Binding-site contacts:
Ligand atom O6 contacts residue ASP110 of chain 3.D at 4.0 Å.
Ligand atom C4 contacts residue ASN107 of chain 3.D at 4.3 Å.
Ligand atom O6 contacts residue NAG1 of chain 3.W at 2.9 Å (h-bond).
Ligand atom O5 contacts residue ASP110 of chain 3.D at 4.0 Å.
Ligand atom O7 contacts residue ASN107 of chain 3.D at 3.5 Å (h-bond).
Ligand atom O5 contacts residue NAG1 of chain 3.W at 2.9 Å (h-bond).
Ligand atom C7 contacts residue THR105 of chain 3.D at 4.3 Å.
Ligand atom C1 contacts residue NAG1 of chain 3.W at 3.9 Å.
Ligand atom N2 contacts residue ASN107 of chain 3.D at 3.0 Å (h-bond).
Ligand atom C5 contacts residue NAG1 of chain 3.W at 3.9 Å.
Ligand atom C5 contacts residue ASN107 of chain 3.D at 3.6 Å.
Ligand atom C2 contacts residue ASN107 of chain 3.D at 2.6 Å.
Ligand atom C6 contacts residue ASP110 of chain 3.D at 3.8 Å.
Ligand atom O5 contacts residue ASN107 of chain 3.D at 2.5 Å (h-bond).
Ligand atom C6 contacts residue NAG1 of chain 3.W at 3.6 Å.
Ligand atom C3 contacts residue ASN107 of chain 3.D at 3.9 Å.
Ligand atom C7 contacts residue ASN107 of chain 3.D at 3.5 Å.
Ligand atom C8 contacts residue THR105 of chain 3.D at 3.5 Å.
Ligand atom C1 contacts residue ASN107 of chain 3.D at 1.5 Å.
Ligand atom C5 contacts residue ASP110 of chain 3.D at 4.4 Å.

A small-molecule ligand and the protein it binds are described below.
Small molecule (SMILES): CC(=O)N[C@H]1[C@H](O[C@H]2[C@H](O)[C@@H](NC(C)=O)CO[C@@H]2CO)O[C@H](CO)[C@@H](O)[C@@H]1O

Sequence of chain 3.D:
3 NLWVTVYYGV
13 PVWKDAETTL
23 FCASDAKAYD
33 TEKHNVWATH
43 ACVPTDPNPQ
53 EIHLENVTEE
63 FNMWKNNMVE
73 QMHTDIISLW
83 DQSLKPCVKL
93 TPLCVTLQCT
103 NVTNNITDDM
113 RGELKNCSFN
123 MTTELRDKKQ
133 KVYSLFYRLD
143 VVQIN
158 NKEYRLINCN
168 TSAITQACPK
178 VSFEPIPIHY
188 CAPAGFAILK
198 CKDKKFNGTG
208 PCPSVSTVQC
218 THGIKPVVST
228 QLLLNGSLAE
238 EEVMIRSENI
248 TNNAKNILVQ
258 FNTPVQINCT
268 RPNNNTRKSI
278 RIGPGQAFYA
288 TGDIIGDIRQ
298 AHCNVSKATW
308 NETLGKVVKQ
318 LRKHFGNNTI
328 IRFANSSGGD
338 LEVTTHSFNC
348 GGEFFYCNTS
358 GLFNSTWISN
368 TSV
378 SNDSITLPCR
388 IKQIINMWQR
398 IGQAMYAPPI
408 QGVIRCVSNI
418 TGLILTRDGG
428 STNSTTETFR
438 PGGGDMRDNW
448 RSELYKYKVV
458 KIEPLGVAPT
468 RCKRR